This small molecule binds to this protein.
Small molecule (SMILES): CCCCCCO[C@@H]1O[C@H](CO)[C@H](O)[C@H](O[C@H]2O[C@H](CO)[C@H](O)[C@H](O)[C@H]2O)[C@H]1O[C@@H]1O[C@@H](C)[C@@H](O)[C@@H](O)[C@@H]1O

Binding-site contacts:
Ligand atom C7 contacts residue SER178 of chain 2.A at 3.5 Å.
Ligand atom O4 contacts residue GLU246 of chain 2.A at 2.8 Å (salt-bridge).
Ligand atom C1 contacts residue MET209 of chain 2.A at 3.9 Å (hydrophobic).
Ligand atom O2 contacts residue MET209 of chain 2.A at 3.7 Å.
Ligand atom C3 contacts residue TRP243 of chain 2.A at 4.0 Å (hydrophobic).
Ligand atom C4 contacts residue ASP269 of chain 2.A at 3.4 Å.
Ligand atom C4 contacts residue TRP243 of chain 2.A at 3.8 Å (hydrophobic).
Ligand atom O4 contacts residue ASP269 of chain 2.A at 2.7 Å (salt-bridge).
Ligand atom O4 contacts residue MET209 of chain 2.A at 3.7 Å.
Ligand atom O5 contacts residue TRP243 of chain 2.A at 3.5 Å.
Ligand atom O5 contacts residue HIS176 of chain 2.A at 3.1 Å (h-bond).
Ligand atom O1 contacts residue HIS176 of chain 2.A at 3.5 Å.
Ligand atom O4 contacts residue HIS176 of chain 2.A at 2.9 Å (h-bond).
Ligand atom C4 contacts residue GLU246 of chain 2.A at 3.5 Å.
Ligand atom C5 contacts residue HIS176 of chain 2.A at 3.8 Å.
Ligand atom O6 contacts residue TRP243 of chain 2.A at 3.3 Å.
Ligand atom C6 contacts residue SER178 of chain 2.A at 4.0 Å.
Ligand atom C6 contacts residue TRP243 of chain 2.A at 3.5 Å (hydrophobic).
Ligand atom C6 contacts residue THR188 of chain 2.A at 3.5 Å.
Ligand atom C5A contacts residue LEU272 of chain 2.A at 3.8 Å (hydrophobic).
Ligand atom C6 contacts residue PRO177 of chain 2.A at 4.0 Å (hydrophobic).
Ligand atom C5 contacts residue TRP243 of chain 2.A at 3.8 Å (hydrophobic).
Ligand atom C8 contacts residue SER178 of chain 2.A at 3.5 Å.
Ligand atom O3 contacts residue ASP154 of chain 2.A at 4.0 Å.
Ligand atom O6 contacts residue PHE179 of chain 2.A at 3.5 Å.
Ligand atom C4 contacts residue HIS176 of chain 2.A at 3.9 Å.
Ligand atom C6 contacts residue HIS176 of chain 2.A at 4.0 Å.
Ligand atom C6 contacts residue GLU246 of chain 2.A at 3.4 Å.
Ligand atom C2 contacts residue MET209 of chain 2.A at 4.0 Å (hydrophobic).
Ligand atom O6 contacts residue THR188 of chain 2.A at 2.8 Å (h-bond).
Ligand atom O6 contacts residue TRP243 of chain 2.A at 3.4 Å (h-bond).
Ligand atom O3 contacts residue ASP269 of chain 2.A at 4.0 Å.
Ligand atom C2 contacts residue HIS176 of chain 2.A at 3.8 Å.
Ligand atom C6 contacts residue TYR207 of chain 2.A at 3.8 Å (hydrophobic).
Ligand atom C6 contacts residue LEU272 of chain 2.A at 4.0 Å (hydrophobic).
Ligand atom C1 contacts residue HIS176 of chain 2.A at 3.8 Å.
Ligand atom O3 contacts residue MET209 of chain 2.A at 3.8 Å.
Ligand atom O1 contacts residue SER178 of chain 2.A at 3.8 Å.
Ligand atom O5 contacts residue MET209 of chain 2.A at 3.3 Å.
Ligand atom C4 contacts residue LEU272 of chain 2.A at 4.0 Å (hydrophobic).

Sequence of chain 2.A:
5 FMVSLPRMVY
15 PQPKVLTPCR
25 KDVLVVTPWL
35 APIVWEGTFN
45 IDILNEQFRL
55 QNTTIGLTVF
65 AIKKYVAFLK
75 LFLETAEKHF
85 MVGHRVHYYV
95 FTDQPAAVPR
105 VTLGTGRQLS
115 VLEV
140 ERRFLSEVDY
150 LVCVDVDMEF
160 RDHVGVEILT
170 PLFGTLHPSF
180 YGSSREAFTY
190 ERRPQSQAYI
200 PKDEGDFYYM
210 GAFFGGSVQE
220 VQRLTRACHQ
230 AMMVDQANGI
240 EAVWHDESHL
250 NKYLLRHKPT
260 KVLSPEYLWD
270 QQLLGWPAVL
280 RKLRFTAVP